The protein below binds the small molecule below.
Small molecule (SMILES): CC(=O)N[C@@H]1[C@@H](O)[C@H](O)[C@@H](CO)O[C@H]1O

Binding-site contacts:
Ligand atom C4 contacts residue ASN111 of chain 1.D at 4.2 Å.
Ligand atom O7 contacts residue ASN111 of chain 1.D at 3.7 Å.
Ligand atom O6 contacts residue THR113 of chain 1.D at 4.2 Å.
Ligand atom C6 contacts residue PRO115 of chain 1.D at 4.0 Å (hydrophobic).
Ligand atom C1 contacts residue PRO115 of chain 1.D at 4.2 Å (hydrophobic).
Ligand atom O6 contacts residue PRO115 of chain 1.D at 4.3 Å.
Ligand atom C1 contacts residue ASN111 of chain 1.D at 1.4 Å.
Ligand atom C2 contacts residue ASN111 of chain 1.D at 2.5 Å.
Ligand atom N2 contacts residue ASN111 of chain 1.D at 2.9 Å (h-bond).
Ligand atom C3 contacts residue ASN111 of chain 1.D at 3.8 Å.
Ligand atom C6 contacts residue MET114 of chain 1.D at 3.9 Å (hydrophobic).
Ligand atom O5 contacts residue ASN111 of chain 1.D at 2.4 Å (h-bond).
Ligand atom O6 contacts residue MET114 of chain 1.D at 3.4 Å.
Ligand atom C7 contacts residue ASN111 of chain 1.D at 3.5 Å.
Ligand atom O5 contacts residue PRO115 of chain 1.D at 3.9 Å.
Ligand atom C5 contacts residue ASN111 of chain 1.D at 3.7 Å.
Ligand atom C5 contacts residue PRO115 of chain 1.D at 4.0 Å (hydrophobic).

Sequence of chain 1.D:
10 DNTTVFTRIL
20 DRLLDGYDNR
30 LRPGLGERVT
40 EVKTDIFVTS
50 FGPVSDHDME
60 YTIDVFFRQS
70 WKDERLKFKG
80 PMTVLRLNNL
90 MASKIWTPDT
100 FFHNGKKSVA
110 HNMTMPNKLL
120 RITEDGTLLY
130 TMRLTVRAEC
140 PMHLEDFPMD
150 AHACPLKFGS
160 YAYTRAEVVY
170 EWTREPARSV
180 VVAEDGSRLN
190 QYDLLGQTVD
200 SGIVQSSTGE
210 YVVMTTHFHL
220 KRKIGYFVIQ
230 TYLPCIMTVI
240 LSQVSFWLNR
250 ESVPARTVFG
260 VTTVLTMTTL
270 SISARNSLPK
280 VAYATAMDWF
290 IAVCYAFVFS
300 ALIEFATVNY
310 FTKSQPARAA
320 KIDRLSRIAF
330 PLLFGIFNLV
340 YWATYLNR